This small molecule binds to this protein.
Small molecule (SMILES): CC(=O)N[C@@H]1[C@@H](O)[C@H](O)[C@@H](CO)O[C@H]1O

Sequence of chain 1.C:
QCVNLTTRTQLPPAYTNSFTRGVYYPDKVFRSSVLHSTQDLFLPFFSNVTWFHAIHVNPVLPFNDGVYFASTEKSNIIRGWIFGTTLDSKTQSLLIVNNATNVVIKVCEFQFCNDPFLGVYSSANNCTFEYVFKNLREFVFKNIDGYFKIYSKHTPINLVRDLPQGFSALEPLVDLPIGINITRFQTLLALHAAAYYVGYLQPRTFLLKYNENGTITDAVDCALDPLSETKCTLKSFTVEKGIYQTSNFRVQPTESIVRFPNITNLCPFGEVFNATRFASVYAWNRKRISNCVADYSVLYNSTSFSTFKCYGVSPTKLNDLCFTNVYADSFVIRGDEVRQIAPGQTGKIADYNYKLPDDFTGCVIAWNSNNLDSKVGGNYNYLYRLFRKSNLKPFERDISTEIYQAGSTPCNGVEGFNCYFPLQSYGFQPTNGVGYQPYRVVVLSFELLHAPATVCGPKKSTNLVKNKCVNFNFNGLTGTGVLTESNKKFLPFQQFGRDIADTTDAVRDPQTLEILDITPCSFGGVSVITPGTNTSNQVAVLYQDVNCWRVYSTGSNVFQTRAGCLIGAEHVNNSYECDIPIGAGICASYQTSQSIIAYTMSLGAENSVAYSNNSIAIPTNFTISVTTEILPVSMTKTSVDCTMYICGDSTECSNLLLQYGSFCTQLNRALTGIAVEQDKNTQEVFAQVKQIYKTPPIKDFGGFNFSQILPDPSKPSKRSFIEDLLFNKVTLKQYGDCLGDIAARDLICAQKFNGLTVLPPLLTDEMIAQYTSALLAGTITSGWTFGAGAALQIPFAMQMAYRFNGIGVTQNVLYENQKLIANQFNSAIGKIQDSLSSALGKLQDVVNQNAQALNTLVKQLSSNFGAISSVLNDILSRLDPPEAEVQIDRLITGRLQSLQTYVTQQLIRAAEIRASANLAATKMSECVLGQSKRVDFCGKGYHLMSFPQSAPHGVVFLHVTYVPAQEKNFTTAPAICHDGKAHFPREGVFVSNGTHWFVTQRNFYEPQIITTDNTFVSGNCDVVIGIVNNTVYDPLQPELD

Sequence of chain 1.A:
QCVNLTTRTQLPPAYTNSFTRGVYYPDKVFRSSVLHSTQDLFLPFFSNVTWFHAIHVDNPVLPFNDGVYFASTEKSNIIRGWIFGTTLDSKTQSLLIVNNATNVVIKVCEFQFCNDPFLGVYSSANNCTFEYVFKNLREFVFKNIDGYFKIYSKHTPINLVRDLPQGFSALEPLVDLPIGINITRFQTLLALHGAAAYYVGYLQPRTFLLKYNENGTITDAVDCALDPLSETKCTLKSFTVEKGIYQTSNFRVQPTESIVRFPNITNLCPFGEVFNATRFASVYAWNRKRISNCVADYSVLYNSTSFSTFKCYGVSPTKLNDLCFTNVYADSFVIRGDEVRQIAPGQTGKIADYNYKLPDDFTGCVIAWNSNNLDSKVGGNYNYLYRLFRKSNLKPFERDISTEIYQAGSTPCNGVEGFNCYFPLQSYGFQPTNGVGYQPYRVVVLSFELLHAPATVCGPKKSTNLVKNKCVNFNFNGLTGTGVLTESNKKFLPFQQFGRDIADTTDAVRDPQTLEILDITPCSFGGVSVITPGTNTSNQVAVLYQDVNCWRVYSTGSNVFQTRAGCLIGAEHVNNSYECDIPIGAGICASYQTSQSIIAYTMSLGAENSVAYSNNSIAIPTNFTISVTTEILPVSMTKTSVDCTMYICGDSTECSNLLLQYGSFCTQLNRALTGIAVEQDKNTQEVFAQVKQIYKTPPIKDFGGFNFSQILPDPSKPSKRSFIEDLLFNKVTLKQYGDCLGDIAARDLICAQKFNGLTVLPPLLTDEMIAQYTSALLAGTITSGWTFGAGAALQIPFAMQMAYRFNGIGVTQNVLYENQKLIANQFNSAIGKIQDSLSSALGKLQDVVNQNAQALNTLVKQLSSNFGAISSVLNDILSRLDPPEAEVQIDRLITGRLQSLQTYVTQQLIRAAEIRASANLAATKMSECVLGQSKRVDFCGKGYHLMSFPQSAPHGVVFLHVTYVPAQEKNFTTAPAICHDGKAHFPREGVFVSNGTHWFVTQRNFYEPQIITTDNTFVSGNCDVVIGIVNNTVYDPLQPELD

Binding-site contacts:
Ligand atom O5 contacts residue ASN370 of chain 1.A at 2.4 Å (h-bond).
Ligand atom O7 contacts residue LEU455 of chain 1.C at 3.7 Å.
Ligand atom N2 contacts residue ASN370 of chain 1.A at 2.9 Å (h-bond).
Ligand atom O7 contacts residue PHE456 of chain 1.C at 3.6 Å.
Ligand atom N2 contacts residue GLN493 of chain 1.C at 3.4 Å (h-bond).
Ligand atom C7 contacts residue GLN493 of chain 1.C at 4.3 Å.
Ligand atom C2 contacts residue ASN370 of chain 1.A at 2.5 Å.
Ligand atom C5 contacts residue ASN370 of chain 1.A at 3.6 Å.
Ligand atom C7 contacts residue LEU455 of chain 1.C at 3.8 Å (hydrophobic).
Ligand atom C8 contacts residue PHE456 of chain 1.C at 3.9 Å (hydrophobic).
Ligand atom C3 contacts residue ASN370 of chain 1.A at 3.8 Å.
Ligand atom O4 contacts residue GLN493 of chain 1.C at 4.3 Å.
Ligand atom C1 contacts residue GLN493 of chain 1.C at 3.6 Å.
Ligand atom O5 contacts residue GLN493 of chain 1.C at 4.1 Å.
Ligand atom C1 contacts residue ASN370 of chain 1.A at 1.4 Å.
Ligand atom C7 contacts residue PHE456 of chain 1.C at 4.1 Å (hydrophobic).
Ligand atom C2 contacts residue GLN493 of chain 1.C at 4.0 Å.
Ligand atom C3 contacts residue GLN493 of chain 1.C at 3.5 Å.
Ligand atom N2 contacts residue LEU455 of chain 1.C at 3.8 Å.
Ligand atom C5 contacts residue GLN493 of chain 1.C at 3.8 Å.
Ligand atom C4 contacts residue ASN370 of chain 1.A at 4.2 Å.
Ligand atom C8 contacts residue TYR489 of chain 1.C at 3.9 Å (hydrophobic).
Ligand atom C4 contacts residue GLN493 of chain 1.C at 4.1 Å.
Ligand atom C7 contacts residue ASN370 of chain 1.A at 3.4 Å.
Ligand atom O7 contacts residue ASN370 of chain 1.A at 3.1 Å (h-bond).